This small molecule binds to this protein.
Small molecule (SMILES): CC(=O)N[C@H]1[C@H](O[C@H]2[C@H](O)[C@@H](NC(C)=O)CO[C@@H]2CO)O[C@H](CO)[C@@H](O)[C@@H]1O

Binding-site contacts:
Ligand atom C7 contacts residue ASN12 of chain 26.M at 3.9 Å.
Ligand atom C1 contacts residue ASN12 of chain 26.M at 2.2 Å.
Ligand atom O7 contacts residue ASN12 of chain 26.M at 3.6 Å.
Ligand atom O5 contacts residue ASN12 of chain 26.M at 2.8 Å (h-bond).
Ligand atom C2 contacts residue ASN12 of chain 26.M at 3.3 Å.
Ligand atom N2 contacts residue ASN12 of chain 26.M at 3.8 Å.
Ligand atom C5 contacts residue ASN12 of chain 26.M at 4.2 Å.

Sequence of chain 26.M:
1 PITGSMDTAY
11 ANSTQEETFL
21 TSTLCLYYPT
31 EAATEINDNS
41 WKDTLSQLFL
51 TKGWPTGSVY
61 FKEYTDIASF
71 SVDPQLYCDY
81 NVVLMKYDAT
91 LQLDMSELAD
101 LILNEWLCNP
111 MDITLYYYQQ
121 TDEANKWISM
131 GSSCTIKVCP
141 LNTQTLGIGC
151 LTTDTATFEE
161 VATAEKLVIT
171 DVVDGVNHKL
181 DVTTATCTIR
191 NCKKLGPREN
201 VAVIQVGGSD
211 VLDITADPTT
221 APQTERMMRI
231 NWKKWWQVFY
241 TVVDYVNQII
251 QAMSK